Sequence of chain 1.D:
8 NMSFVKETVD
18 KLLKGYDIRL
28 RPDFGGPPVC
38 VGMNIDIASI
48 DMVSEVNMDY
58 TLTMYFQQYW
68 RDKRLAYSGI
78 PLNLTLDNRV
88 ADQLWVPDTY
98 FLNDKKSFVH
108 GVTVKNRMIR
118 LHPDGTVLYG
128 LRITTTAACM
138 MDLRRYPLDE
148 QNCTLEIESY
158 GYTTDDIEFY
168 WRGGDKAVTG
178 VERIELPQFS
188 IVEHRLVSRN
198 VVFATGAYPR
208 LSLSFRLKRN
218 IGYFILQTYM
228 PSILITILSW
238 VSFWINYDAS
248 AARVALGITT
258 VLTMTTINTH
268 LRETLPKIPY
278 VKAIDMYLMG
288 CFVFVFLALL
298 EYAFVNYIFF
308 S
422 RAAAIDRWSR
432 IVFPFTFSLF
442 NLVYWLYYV

Sequence of chain 1.A:
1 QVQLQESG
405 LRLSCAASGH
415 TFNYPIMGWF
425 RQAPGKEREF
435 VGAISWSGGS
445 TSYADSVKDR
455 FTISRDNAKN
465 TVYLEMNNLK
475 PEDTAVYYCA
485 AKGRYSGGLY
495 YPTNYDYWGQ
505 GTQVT

Binding-site contacts:
Ligand atom C1 contacts residue SER195 of chain 1.D at 3.6 Å.
Ligand atom C8 contacts residue ARG213 of chain 1.D at 3.8 Å.
Ligand atom C8 contacts residue ASN149 of chain 1.D at 4.0 Å.
Ligand atom C8 contacts residue SER211 of chain 1.D at 3.6 Å.
Ligand atom O3 contacts residue ARG196 of chain 1.D at 3.3 Å (salt-bridge).
Ligand atom O3 contacts residue VAL194 of chain 1.D at 3.8 Å.
Ligand atom C6 contacts residue TYR418 of chain 1.A at 3.8 Å (hydrophobic).
Ligand atom O5 contacts residue SER195 of chain 1.D at 3.3 Å (h-bond).
Ligand atom O4 contacts residue ASP500 of chain 1.A at 3.8 Å.
Ligand atom C7 contacts residue ASN149 of chain 1.D at 3.6 Å.
Ligand atom C2 contacts residue ASN149 of chain 1.D at 2.7 Å.
Ligand atom C3 contacts residue ASN149 of chain 1.D at 4.0 Å.
Ligand atom O6 contacts residue ASN417 of chain 1.A at 3.5 Å.
Ligand atom C6 contacts residue SER195 of chain 1.D at 3.3 Å.
Ligand atom O3 contacts residue ARG192 of chain 1.D at 3.5 Å.
Ligand atom O7 contacts residue TYR418 of chain 1.A at 2.9 Å (h-bond).
Ligand atom C5 contacts residue VAL194 of chain 1.D at 4.0 Å (hydrophobic).
Ligand atom C8 contacts residue ASP500 of chain 1.A at 3.1 Å.
Ligand atom O6 contacts residue SER195 of chain 1.D at 4.0 Å.
Ligand atom O7 contacts residue ARG192 of chain 1.D at 2.5 Å (salt-bridge).
Ligand atom C7 contacts residue ARG192 of chain 1.D at 3.6 Å.
Ligand atom C7 contacts residue SER211 of chain 1.D at 3.7 Å.
Ligand atom C8 contacts residue SER490 of chain 1.A at 4.0 Å.
Ligand atom O5 contacts residue ASN149 of chain 1.D at 2.2 Å (h-bond).
Ligand atom N2 contacts residue ASN149 of chain 1.D at 2.6 Å (h-bond).
Ligand atom C1 contacts residue ASN149 of chain 1.D at 1.5 Å.
Ligand atom O7 contacts residue ASP500 of chain 1.A at 2.8 Å (salt-bridge).
Ligand atom C1 contacts residue SER211 of chain 1.D at 3.3 Å.
Ligand atom O6 contacts residue TYR418 of chain 1.A at 3.6 Å.
Ligand atom C6 contacts residue ASP500 of chain 1.A at 4.0 Å.
Ligand atom C2 contacts residue SER211 of chain 1.D at 3.3 Å.
Ligand atom N2 contacts residue SER211 of chain 1.D at 2.6 Å (h-bond).
Ligand atom O6 contacts residue SER195 of chain 1.D at 3.9 Å.
Ligand atom C3 contacts residue SER211 of chain 1.D at 3.6 Å.
Ligand atom C5 contacts residue ASN149 of chain 1.D at 3.6 Å.
Ligand atom O6 contacts residue ASP500 of chain 1.A at 2.9 Å (salt-bridge).
Ligand atom O5 contacts residue ASN417 of chain 1.A at 3.9 Å.
Ligand atom C6 contacts residue VAL194 of chain 1.D at 4.0 Å (hydrophobic).
Ligand atom O6 contacts residue ARG192 of chain 1.D at 3.5 Å.
Ligand atom C7 contacts residue ASP500 of chain 1.A at 3.2 Å.

A small-molecule ligand and the protein it binds are described below.
Small molecule (SMILES): CC(=O)N[C@H]1[C@H](O[C@H]2[C@H](O)[C@@H](NC(C)=O)CO[C@@H]2CO)O[C@H](CO)[C@@H](O[C@@H]2O[C@H](CO[C@H]3O[C@H](CO)[C@@H](O)[C@H](O[C@@H]4O[C@H](CO)[C@@H](O)[C@H](O)[C@@H]4O)[C@@H]3O)[C@@H](O)[C@H](O[C@H]3O[C@H](CO)[C@@H](O)[C@H](O)[C@@H]3O)[C@@H]2O)[C@@H]1O